Sequence of chain 25.C:
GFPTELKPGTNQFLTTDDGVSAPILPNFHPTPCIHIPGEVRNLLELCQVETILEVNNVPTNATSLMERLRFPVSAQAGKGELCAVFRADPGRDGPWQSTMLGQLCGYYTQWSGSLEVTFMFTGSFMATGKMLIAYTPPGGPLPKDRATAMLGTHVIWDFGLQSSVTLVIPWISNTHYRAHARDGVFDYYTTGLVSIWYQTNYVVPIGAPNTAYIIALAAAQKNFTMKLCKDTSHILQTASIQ

Binding-site contacts:
Ligand atom CAS contacts residue ASN228 of chain 25.A at 3.8 Å.
Ligand atom CAF contacts residue ASN228 of chain 25.A at 3.8 Å.
Ligand atom OAD contacts residue ASP112 of chain 25.A at 3.4 Å.
Ligand atom CAJ contacts residue PHE135 of chain 25.A at 3.1 Å (hydrophobic).
Ligand atom CAE contacts residue PHE137 of chain 25.A at 3.9 Å (hydrophobic).
Ligand atom OAD contacts residue ILE113 of chain 25.A at 3.1 Å (h-bond).
Ligand atom CAL contacts residue THR114 of chain 25.A at 3.8 Å.
Ligand atom CAH contacts residue PHE135 of chain 25.A at 3.4 Å (hydrophobic).
Ligand atom CAN contacts residue PHE135 of chain 25.A at 3.4 Å (hydrophobic).
Ligand atom CBB contacts residue ASN228 of chain 25.A at 3.7 Å.
Ligand atom CAF contacts residue GLN202 of chain 25.A at 3.5 Å.
Ligand atom CAA contacts residue VAL179 of chain 25.A at 3.1 Å (hydrophobic).
Ligand atom CAS contacts residue TYR201 of chain 25.A at 3.7 Å (hydrophobic).
Ligand atom CAM contacts residue PRO177 of chain 25.A at 3.6 Å (hydrophobic).
Ligand atom CAA contacts residue PRO177 of chain 25.A at 3.5 Å (hydrophobic).
Ligand atom CAR contacts residue TYR201 of chain 25.A at 3.2 Å (hydrophobic).
Ligand atom CAG contacts residue GLN202 of chain 25.A at 3.5 Å.
Ligand atom CAY contacts residue THR114 of chain 25.A at 3.8 Å.
Ligand atom CAB contacts residue PHE131 of chain 25.A at 3.8 Å (hydrophobic).
Ligand atom CAM contacts residue PHE155 of chain 25.A at 3.8 Å (hydrophobic).
Ligand atom CAA contacts residue SER178 of chain 25.A at 3.5 Å.
Ligand atom CAJ contacts residue VAL192 of chain 25.A at 3.7 Å (hydrophobic).
Ligand atom OAV contacts residue VAL190 of chain 25.A at 3.9 Å.
Ligand atom OAW contacts residue MET195 of chain 25.A at 3.5 Å.
Ligand atom CBA contacts residue ILE111 of chain 25.A at 3.7 Å (hydrophobic).
Ligand atom CAZ contacts residue VAL192 of chain 25.A at 3.6 Å (hydrophobic).
Ligand atom NBE contacts residue TRP203 of chain 25.A at 3.8 Å.
Ligand atom CAG contacts residue ASN228 of chain 25.A at 3.3 Å.
Ligand atom NAC contacts residue THR114 of chain 25.A at 3.1 Å (h-bond).
Ligand atom CAH contacts residue VAL192 of chain 25.A at 3.5 Å (hydrophobic).
Ligand atom CAA contacts residue TYR153 of chain 25.A at 3.9 Å (hydrophobic).
Ligand atom CAB contacts residue PHE135 of chain 25.A at 3.8 Å (hydrophobic).
Ligand atom CAI contacts residue PHE155 of chain 25.A at 3.1 Å (hydrophobic).
Ligand atom CAR contacts residue ASN228 of chain 25.A at 3.7 Å.
Ligand atom NAT contacts residue PHE155 of chain 25.A at 3.6 Å.
Ligand atom CAQ contacts residue ILE113 of chain 25.A at 3.9 Å (hydrophobic).
Ligand atom OAW contacts residue ILE111 of chain 25.A at 3.2 Å.
Ligand atom NAC contacts residue ALA275 of chain 25.A at 3.5 Å.
Ligand atom CAF contacts residue TRP203 of chain 25.A at 3.7 Å (hydrophobic).
Ligand atom CAK contacts residue PHE155 of chain 25.A at 2.9 Å (hydrophobic).

Sequence of chain 21.C:
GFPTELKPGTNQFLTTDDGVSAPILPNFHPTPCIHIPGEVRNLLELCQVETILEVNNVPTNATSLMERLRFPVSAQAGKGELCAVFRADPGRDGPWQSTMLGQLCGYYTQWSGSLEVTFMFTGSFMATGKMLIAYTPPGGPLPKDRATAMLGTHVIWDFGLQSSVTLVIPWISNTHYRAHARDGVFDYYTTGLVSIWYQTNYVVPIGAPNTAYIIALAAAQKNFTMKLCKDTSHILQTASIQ

Sequence of chain 25.A:
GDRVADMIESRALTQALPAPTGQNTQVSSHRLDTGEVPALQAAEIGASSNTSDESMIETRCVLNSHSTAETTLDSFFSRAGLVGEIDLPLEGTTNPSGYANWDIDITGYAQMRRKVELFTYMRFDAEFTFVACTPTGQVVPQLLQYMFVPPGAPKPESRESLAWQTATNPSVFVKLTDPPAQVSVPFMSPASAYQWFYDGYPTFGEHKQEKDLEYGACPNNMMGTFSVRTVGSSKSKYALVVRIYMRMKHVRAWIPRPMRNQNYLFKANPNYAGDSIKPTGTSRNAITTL

This small molecule binds to this protein.
Small molecule (SMILES): CCO/N=C/c1ccc(OCC[C@@H](C)CCN2CCN(c3ccnc(N)c3)C2=O)cc1